A small-molecule ligand and the protein it binds are described below.
Small molecule (SMILES): O=C1CC(I)=CC=N1

Sequence of chain 1.B:
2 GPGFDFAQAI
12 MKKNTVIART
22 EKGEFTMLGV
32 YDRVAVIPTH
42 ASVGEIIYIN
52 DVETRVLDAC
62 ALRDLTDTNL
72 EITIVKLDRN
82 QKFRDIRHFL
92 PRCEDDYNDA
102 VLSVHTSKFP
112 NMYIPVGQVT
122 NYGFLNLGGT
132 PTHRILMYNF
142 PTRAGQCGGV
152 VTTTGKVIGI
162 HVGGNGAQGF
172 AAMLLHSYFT

Binding-site contacts:
Ligand atom I1 contacts residue ILE75 of chain 1.B at 4.4 Å.
Ligand atom C5 contacts residue CYS61 of chain 1.B at 4.4 Å (hydrophobic).
Ligand atom C1 contacts residue CYS61 of chain 1.B at 4.0 Å (hydrophobic).
Ligand atom O1 contacts residue LEU63 of chain 1.B at 4.1 Å.
Ligand atom I1 contacts residue VAL35 of chain 1.B at 4.3 Å.
Ligand atom C2 contacts residue TYR179 of chain 1.B at 3.8 Å (hydrophobic).
Ligand atom N1 contacts residue CYS61 of chain 1.B at 3.5 Å.
Ligand atom C3 contacts residue ILE75 of chain 1.B at 3.9 Å (hydrophobic).
Ligand atom I1 contacts residue PHE180 of chain 1.B at 3.9 Å.
Ligand atom C3 contacts residue TYR179 of chain 1.B at 4.3 Å (hydrophobic).
Ligand atom C4 contacts residue ILE75 of chain 1.B at 4.0 Å (hydrophobic).
Ligand atom C2 contacts residue ILE75 of chain 1.B at 4.2 Å (hydrophobic).
Ligand atom I1 contacts residue TYR179 of chain 1.B at 3.7 Å.
Ligand atom C5 contacts residue ILE75 of chain 1.B at 4.4 Å (hydrophobic).
Ligand atom O1 contacts residue CYS61 of chain 1.B at 3.5 Å (h-bond).
Ligand atom I1 contacts residue TYR32 of chain 1.B at 3.3 Å.